Sequence of chain 1.B:
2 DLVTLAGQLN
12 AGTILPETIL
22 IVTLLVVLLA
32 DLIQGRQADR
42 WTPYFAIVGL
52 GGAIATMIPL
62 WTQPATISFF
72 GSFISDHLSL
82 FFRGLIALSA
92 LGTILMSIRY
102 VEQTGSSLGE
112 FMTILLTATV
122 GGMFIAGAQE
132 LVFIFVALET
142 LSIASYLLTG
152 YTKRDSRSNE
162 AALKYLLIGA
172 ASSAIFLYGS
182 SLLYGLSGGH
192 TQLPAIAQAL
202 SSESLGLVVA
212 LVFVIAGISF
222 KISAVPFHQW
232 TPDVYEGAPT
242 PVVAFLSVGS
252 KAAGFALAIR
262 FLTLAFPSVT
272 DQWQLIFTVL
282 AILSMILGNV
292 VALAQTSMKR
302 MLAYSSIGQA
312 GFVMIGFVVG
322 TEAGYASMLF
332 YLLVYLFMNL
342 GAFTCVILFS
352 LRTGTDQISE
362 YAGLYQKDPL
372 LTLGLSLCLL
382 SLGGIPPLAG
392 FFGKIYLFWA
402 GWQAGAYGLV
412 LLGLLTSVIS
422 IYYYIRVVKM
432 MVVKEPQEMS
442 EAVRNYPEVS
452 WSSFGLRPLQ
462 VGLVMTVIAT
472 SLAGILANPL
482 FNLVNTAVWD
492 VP

Binding-site contacts:
Ligand atom O82 contacts residue LHG1 of chain 1.SA at 3.8 Å.
Ligand atom C17 contacts residue LHG1 of chain 1.SA at 3.6 Å.
Ligand atom C08 contacts residue PRO22 of chain 1.D at 4.4 Å (hydrophobic).
Ligand atom O09 contacts residue LEU374 of chain 1.B at 4.1 Å.
Ligand atom C11 contacts residue LEU374 of chain 1.B at 3.8 Å (hydrophobic).
Ligand atom C08 contacts residue LEU374 of chain 1.B at 4.2 Å (hydrophobic).
Ligand atom C18 contacts residue LHG1 of chain 1.SA at 4.2 Å.
Ligand atom C10 contacts residue LEU374 of chain 1.B at 3.2 Å (hydrophobic).
Ligand atom C18 contacts residue PRO370 of chain 1.B at 3.6 Å (hydrophobic).
Ligand atom C02 contacts residue LEU19 of chain 1.D at 4.3 Å (hydrophobic).
Ligand atom O82 contacts residue LEU374 of chain 1.B at 4.1 Å.
Ligand atom O82 contacts residue PRO22 of chain 1.D at 4.0 Å.
Ligand atom C24 contacts residue PRO370 of chain 1.B at 4.2 Å (hydrophobic).
Ligand atom C83 contacts residue PHE23 of chain 1.D at 3.6 Å (hydrophobic).
Ligand atom C81 contacts residue PRO22 of chain 1.D at 4.4 Å (hydrophobic).
Ligand atom C04 contacts residue LEU19 of chain 1.D at 4.1 Å (hydrophobic).
Ligand atom O09 contacts residue LHG1 of chain 1.SA at 4.3 Å.
Ligand atom C10 contacts residue LHG1 of chain 1.SA at 4.3 Å.
Ligand atom C04 contacts residue PRO22 of chain 1.D at 4.4 Å (hydrophobic).
Ligand atom C07 contacts residue LEU374 of chain 1.B at 4.5 Å (hydrophobic).
Ligand atom C17 contacts residue LEU374 of chain 1.B at 4.3 Å (hydrophobic).
Ligand atom C17 contacts residue PRO370 of chain 1.B at 4.2 Å (hydrophobic).
Ligand atom C03 contacts residue LEU19 of chain 1.D at 3.2 Å (hydrophobic).
Ligand atom C01 contacts residue LEU19 of chain 1.D at 4.2 Å (hydrophobic).

A small-molecule ligand and the protein it binds are described below.
Small molecule (SMILES): C[C@@H]1CC[C@@]2(OC1)O[C@H]1[C@@H](O)[C@H]3[C@@H]4CC[C@H]5C[C@@H](O[C@@H]6O[C@H](CO)[C@H](O[C@@H]7O[C@H](CO)[C@@H](O)[C@H](O[C@@H]8OC[C@@H](O)[C@H](O)[C@H]8O)[C@H]7O[C@@H]7O[C@H](CO)[C@H](O)[C@H](O[C@@H]8O[C@H](CO)[C@@H](O)[C@H](O)[C@H]8O)[C@H]7O)[C@H](O)[C@H]6O)[C@H](O)C[C@]5(C)[C@H]4CC[C@]3(C)[C@H]1[C@@H]2C

Sequence of chain 1.D:
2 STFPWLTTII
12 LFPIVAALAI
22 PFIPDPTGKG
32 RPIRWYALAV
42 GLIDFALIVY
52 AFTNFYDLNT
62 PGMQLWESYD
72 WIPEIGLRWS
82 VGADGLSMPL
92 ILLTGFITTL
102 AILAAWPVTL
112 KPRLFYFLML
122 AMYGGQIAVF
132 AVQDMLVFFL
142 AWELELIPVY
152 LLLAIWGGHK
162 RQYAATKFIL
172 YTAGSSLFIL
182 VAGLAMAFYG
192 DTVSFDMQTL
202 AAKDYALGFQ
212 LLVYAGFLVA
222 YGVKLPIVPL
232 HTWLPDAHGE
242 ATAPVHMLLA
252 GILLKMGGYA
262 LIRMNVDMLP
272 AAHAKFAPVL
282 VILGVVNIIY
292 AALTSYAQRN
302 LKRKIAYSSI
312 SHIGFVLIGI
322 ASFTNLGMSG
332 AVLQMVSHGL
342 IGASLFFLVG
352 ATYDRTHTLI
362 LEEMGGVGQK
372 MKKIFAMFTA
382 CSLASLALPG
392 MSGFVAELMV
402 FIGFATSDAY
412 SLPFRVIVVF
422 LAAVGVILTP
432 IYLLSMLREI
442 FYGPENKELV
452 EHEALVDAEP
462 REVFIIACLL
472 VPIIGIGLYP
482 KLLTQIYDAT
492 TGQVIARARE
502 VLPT